Sequence of chain 1.A:
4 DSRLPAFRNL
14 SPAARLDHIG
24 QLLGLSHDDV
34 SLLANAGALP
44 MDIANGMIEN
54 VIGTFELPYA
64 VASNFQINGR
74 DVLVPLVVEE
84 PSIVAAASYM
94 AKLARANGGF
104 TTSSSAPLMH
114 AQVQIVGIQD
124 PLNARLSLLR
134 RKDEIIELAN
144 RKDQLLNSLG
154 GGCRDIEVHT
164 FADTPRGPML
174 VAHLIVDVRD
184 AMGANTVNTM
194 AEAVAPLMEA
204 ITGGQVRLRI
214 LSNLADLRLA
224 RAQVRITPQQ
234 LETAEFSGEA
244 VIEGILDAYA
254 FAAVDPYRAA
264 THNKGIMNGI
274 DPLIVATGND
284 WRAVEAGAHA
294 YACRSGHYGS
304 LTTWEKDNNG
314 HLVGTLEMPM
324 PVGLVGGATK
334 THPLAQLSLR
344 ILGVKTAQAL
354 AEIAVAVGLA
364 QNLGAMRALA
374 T

This small molecule binds to this protein.
Small molecule (SMILES): CC[C@H](C)C(=O)O[C@H]1C[C@@H](C)C=C2C=C[C@H](C)[C@H](CC[C@@H](O)C[C@@H](O)CC(=O)O)[C@H]21

Binding-site contacts:
Ligand atom C9 contacts residue SER85 of chain 1.A at 3.7 Å.
Ligand atom O8 contacts residue LYS267 of chain 1.A at 2.8 Å (salt-bridge).
Ligand atom C5 contacts residue GLY367 of chain 1.A at 4.0 Å.
Ligand atom O1 contacts residue GLY268 of chain 1.A at 3.4 Å.
Ligand atom C7 contacts residue GLU83 of chain 1.A at 4.0 Å.
Ligand atom C11 contacts residue GLN364 of chain 1.A at 3.6 Å.
Ligand atom C8 contacts residue ALA368 of chain 1.A at 3.6 Å (hydrophobic).
Ligand atom C8 contacts residue GLN364 of chain 1.A at 3.7 Å.
Ligand atom O3 contacts residue LEU372 of chain 1.A at 3.8 Å.
Ligand atom C29 contacts residue LEU372 of chain 1.A at 3.9 Å (hydrophobic).
Ligand atom C5 contacts residue ALA89 of chain 1.A at 3.8 Å (hydrophobic).
Ligand atom O8 contacts residue GLU83 of chain 1.A at 3.3 Å (salt-bridge).
Ligand atom O3 contacts residue ARG261 of chain 1.A at 2.6 Å (salt-bridge).
Ligand atom C21 contacts residue THR264 of chain 1.A at 3.3 Å.
Ligand atom O8 contacts residue ASN271 of chain 1.A at 3.1 Å (h-bond).
Ligand atom C17 contacts residue ASN271 of chain 1.A at 4.0 Å.
Ligand atom C21 contacts residue ARG261 of chain 1.A at 3.7 Å.
Ligand atom C25 contacts residue ILE213 of chain 1.B at 3.9 Å (hydrophobic).
Ligand atom C16 contacts residue GLU83 of chain 1.A at 3.6 Å.
Ligand atom O1 contacts residue HIS265 of chain 1.A at 3.8 Å.
Ligand atom O3 contacts residue ALA368 of chain 1.A at 4.1 Å.
Ligand atom O1 contacts residue THR264 of chain 1.A at 3.0 Å (h-bond).
Ligand atom C10 contacts residue THR264 of chain 1.A at 3.5 Å.
Ligand atom O1 contacts residue ARG261 of chain 1.A at 4.0 Å.
Ligand atom C20 contacts residue SER85 of chain 1.A at 4.0 Å.
Ligand atom C19 contacts residue SER85 of chain 1.A at 3.6 Å.
Ligand atom C18 contacts residue GLU83 of chain 1.A at 3.9 Å.
Ligand atom C7 contacts residue ASN271 of chain 1.A at 3.6 Å.
Ligand atom C20 contacts residue GLN364 of chain 1.A at 3.0 Å.
Ligand atom C8 contacts residue ALA89 of chain 1.A at 3.8 Å (hydrophobic).
Ligand atom C5 contacts residue ALA368 of chain 1.A at 4.0 Å (hydrophobic).
Ligand atom O2 contacts residue THR264 of chain 1.A at 4.1 Å.
Ligand atom C16 contacts residue ASN271 of chain 1.A at 3.2 Å.
Ligand atom C17 contacts residue GLY268 of chain 1.A at 4.0 Å.
Ligand atom C6 contacts residue SER85 of chain 1.A at 4.0 Å.
Ligand atom O1 contacts residue ALA368 of chain 1.A at 4.1 Å.
Ligand atom C8 contacts residue GLY367 of chain 1.A at 4.1 Å.
Ligand atom C20 contacts residue ILE86 of chain 1.A at 3.8 Å (hydrophobic).
Ligand atom C10 contacts residue ARG261 of chain 1.A at 3.2 Å.
Ligand atom C22 contacts residue SER85 of chain 1.A at 4.0 Å.

Sequence of chain 1.B:
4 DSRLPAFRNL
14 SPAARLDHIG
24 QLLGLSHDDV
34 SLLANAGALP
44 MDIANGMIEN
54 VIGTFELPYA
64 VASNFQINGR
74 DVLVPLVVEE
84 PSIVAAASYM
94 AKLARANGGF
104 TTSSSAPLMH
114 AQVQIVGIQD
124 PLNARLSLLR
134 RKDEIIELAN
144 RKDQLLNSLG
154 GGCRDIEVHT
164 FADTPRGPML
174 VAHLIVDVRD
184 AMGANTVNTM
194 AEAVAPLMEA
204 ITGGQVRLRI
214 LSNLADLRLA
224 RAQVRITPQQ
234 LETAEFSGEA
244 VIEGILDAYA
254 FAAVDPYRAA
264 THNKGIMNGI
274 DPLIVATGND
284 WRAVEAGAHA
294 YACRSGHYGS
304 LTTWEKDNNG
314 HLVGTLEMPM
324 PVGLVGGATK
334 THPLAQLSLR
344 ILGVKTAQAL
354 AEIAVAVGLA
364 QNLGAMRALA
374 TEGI